A protein and the small-molecule ligand that binds it are described below.
Small molecule (SMILES): CC(C)CCC[C@@H](C)[C@H]1CC[C@H]2[C@@H]3CC=C4C[C@@H](O)CC[C@]4(C)[C@H]3CC[C@]12C

Binding-site contacts:
Ligand atom C11 contacts residue THR241 of chain 1.A at 4.2 Å.
Ligand atom C26 contacts residue ILE249 of chain 1.A at 3.8 Å (hydrophobic).
Ligand atom C19 contacts residue THR241 of chain 1.A at 3.6 Å.
Ligand atom C18 contacts residue THR241 of chain 1.A at 3.5 Å.
Ligand atom C18 contacts residue SER245 of chain 1.A at 4.3 Å.
Ligand atom C20 contacts residue SER245 of chain 1.A at 4.3 Å.
Ligand atom C23 contacts residue SER245 of chain 1.A at 4.1 Å.
Ligand atom C18 contacts residue ILE244 of chain 1.A at 4.2 Å (hydrophobic).
Ligand atom C16 contacts residue ILE244 of chain 1.A at 4.4 Å (hydrophobic).
Ligand atom C15 contacts residue ILE244 of chain 1.A at 3.8 Å (hydrophobic).
Ligand atom C25 contacts residue ILE249 of chain 1.A at 3.8 Å (hydrophobic).
Ligand atom C19 contacts residue ARG240 of chain 1.A at 3.8 Å.

Sequence of chain 1.A:
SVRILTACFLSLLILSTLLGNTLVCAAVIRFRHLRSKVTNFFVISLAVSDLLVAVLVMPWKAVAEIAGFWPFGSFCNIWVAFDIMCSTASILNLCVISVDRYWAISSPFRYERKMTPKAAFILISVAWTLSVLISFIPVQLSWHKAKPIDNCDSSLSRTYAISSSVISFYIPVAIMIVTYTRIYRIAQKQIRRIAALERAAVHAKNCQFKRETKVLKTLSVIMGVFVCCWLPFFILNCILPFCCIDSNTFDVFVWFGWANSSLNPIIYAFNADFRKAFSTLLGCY